Sequence of chain 1.B:
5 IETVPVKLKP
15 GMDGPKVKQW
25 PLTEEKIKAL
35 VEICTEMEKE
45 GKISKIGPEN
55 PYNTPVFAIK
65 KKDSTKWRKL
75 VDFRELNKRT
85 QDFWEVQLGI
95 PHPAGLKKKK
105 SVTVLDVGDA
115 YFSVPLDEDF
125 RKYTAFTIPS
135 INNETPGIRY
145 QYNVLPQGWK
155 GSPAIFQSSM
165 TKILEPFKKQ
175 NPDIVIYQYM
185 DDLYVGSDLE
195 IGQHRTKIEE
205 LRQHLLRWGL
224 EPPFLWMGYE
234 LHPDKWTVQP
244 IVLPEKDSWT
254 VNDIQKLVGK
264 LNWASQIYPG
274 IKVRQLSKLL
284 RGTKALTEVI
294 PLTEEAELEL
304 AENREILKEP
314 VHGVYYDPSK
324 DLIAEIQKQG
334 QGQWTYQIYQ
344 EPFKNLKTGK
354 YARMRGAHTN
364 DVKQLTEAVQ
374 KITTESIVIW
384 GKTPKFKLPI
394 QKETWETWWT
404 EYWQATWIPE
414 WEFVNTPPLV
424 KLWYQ

Binding-site contacts:
Ligand atom N2 contacts residue ARG78 of chain 1.B at 3.9 Å.
Ligand atom N2 contacts residue GLY152 of chain 1.B at 3.9 Å.
Ligand atom N2 contacts residue PHE77 of chain 1.B at 2.6 Å (h-bond).
Ligand atom C4 contacts residue THR409 of chain 1.B at 4.3 Å.
Ligand atom C3 contacts residue ASN81 of chain 1.B at 3.9 Å.
Ligand atom C3 contacts residue ARG78 of chain 1.B at 3.7 Å.
Ligand atom C5 contacts residue VAL75 of chain 1.B at 3.7 Å (hydrophobic).
Ligand atom C3 contacts residue ASP76 of chain 1.B at 4.3 Å.
Ligand atom C5 contacts residue LEU74 of chain 1.B at 4.2 Å (hydrophobic).
Ligand atom N1 contacts residue PHE77 of chain 1.B at 3.7 Å.
Ligand atom C4 contacts residue GLY152 of chain 1.B at 3.5 Å.
Ligand atom BR4 contacts residue ASN81 of chain 1.B at 4.4 Å.
Ligand atom BR4 contacts residue TRP410 of chain 1.B at 3.6 Å.
Ligand atom N1 contacts residue VAL75 of chain 1.B at 2.4 Å (h-bond).
Ligand atom C4 contacts residue ASN81 of chain 1.B at 4.4 Å.
Ligand atom C4 contacts residue ILE411 of chain 1.B at 3.8 Å (hydrophobic).
Ligand atom N1 contacts residue LEU74 of chain 1.B at 3.9 Å.
Ligand atom C5 contacts residue ILE411 of chain 1.B at 4.0 Å (hydrophobic).
Ligand atom C4 contacts residue VAL75 of chain 1.B at 4.5 Å (hydrophobic).
Ligand atom N2 contacts residue ILE411 of chain 1.B at 4.3 Å.
Ligand atom C4 contacts residue TRP410 of chain 1.B at 4.0 Å (hydrophobic).
Ligand atom C5 contacts residue GLY152 of chain 1.B at 3.6 Å.
Ligand atom N1 contacts residue ILE411 of chain 1.B at 4.2 Å.
Ligand atom N2 contacts residue ASP76 of chain 1.B at 3.4 Å.
Ligand atom N2 contacts residue VAL75 of chain 1.B at 2.7 Å (h-bond).
Ligand atom BR4 contacts residue ILE411 of chain 1.B at 3.5 Å.
Ligand atom C5 contacts residue TRP410 of chain 1.B at 3.7 Å (hydrophobic).
Ligand atom C5 contacts residue THR409 of chain 1.B at 3.2 Å.
Ligand atom N1 contacts residue ASP76 of chain 1.B at 4.1 Å.
Ligand atom C3 contacts residue GLY152 of chain 1.B at 3.6 Å.
Ligand atom BR4 contacts residue MET184 of chain 1.B at 4.2 Å.
Ligand atom C3 contacts residue VAL75 of chain 1.B at 4.1 Å (hydrophobic).
Ligand atom C3 contacts residue PHE77 of chain 1.B at 3.4 Å (hydrophobic).
Ligand atom N1 contacts residue THR409 of chain 1.B at 4.0 Å.
Ligand atom BR4 contacts residue GLY152 of chain 1.B at 4.1 Å.
Ligand atom N1 contacts residue GLY152 of chain 1.B at 3.8 Å.

This protein binds this small molecule.
Small molecule (SMILES): Brc1cn[nH]c1